Binding-site contacts:
Ligand atom O2A contacts residue THR525 of chain 1.B at 3.4 Å (h-bond).
Ligand atom O1A contacts residue MG1 of chain 1.N at 2.7 Å.
Ligand atom O3A contacts residue GLY523 of chain 1.B at 3.6 Å.
Ligand atom C1' contacts residue THR688 of chain 1.B at 3.6 Å.
Ligand atom S1G contacts residue GLY521 of chain 1.B at 3.9 Å.
Ligand atom O2A contacts residue LEU526 of chain 1.B at 3.5 Å (h-bond).
Ligand atom O2B contacts residue LYS524 of chain 1.B at 3.2 Å (salt-bridge).
Ligand atom O2B contacts residue GLY523 of chain 1.B at 3.5 Å (h-bond).
Ligand atom O2A contacts residue LYS524 of chain 1.B at 3.4 Å (salt-bridge).
Ligand atom N6 contacts residue GLY480 of chain 1.B at 3.5 Å (h-bond).
Ligand atom O1B contacts residue THR525 of chain 1.B at 2.8 Å (h-bond).
Ligand atom N3 contacts residue LEU526 of chain 1.B at 3.9 Å.
Ligand atom S1G contacts residue PRO636 of chain 1.C at 4.0 Å.
Ligand atom O3B contacts residue GLY521 of chain 1.B at 3.2 Å (h-bond).
Ligand atom O3G contacts residue ARG766 of chain 1.C at 2.4 Å (salt-bridge).
Ligand atom N6 contacts residue CYS522 of chain 1.B at 3.9 Å.
Ligand atom PB contacts residue MG1 of chain 1.N at 3.4 Å.
Ligand atom O3A contacts residue MG1 of chain 1.N at 3.9 Å.
Ligand atom PG contacts residue ARG766 of chain 1.C at 3.6 Å.
Ligand atom C2 contacts residue ASP478 of chain 1.B at 3.3 Å.
Ligand atom N1 contacts residue ILE479 of chain 1.B at 3.9 Å.
Ligand atom S1G contacts residue ARG766 of chain 1.C at 3.8 Å.
Ligand atom O2B contacts residue CYS522 of chain 1.B at 3.8 Å.
Ligand atom N7 contacts residue GLY523 of chain 1.B at 3.6 Å (h-bond).
Ligand atom N7 contacts residue GLY521 of chain 1.B at 3.8 Å.
Ligand atom C8 contacts residue GLY684 of chain 1.B at 3.9 Å.
Ligand atom O2A contacts residue GLY523 of chain 1.B at 3.2 Å.
Ligand atom PA contacts residue MG1 of chain 1.N at 3.7 Å.
Ligand atom N1 contacts residue ASP478 of chain 1.B at 3.8 Å.
Ligand atom O1B contacts residue MG1 of chain 1.N at 2.1 Å.
Ligand atom N1 contacts residue ILE656 of chain 1.B at 3.9 Å.
Ligand atom O2' contacts residue THR688 of chain 1.B at 3.9 Å.
Ligand atom N7 contacts residue CYS522 of chain 1.B at 3.6 Å.
Ligand atom O4' contacts residue ALA685 of chain 1.B at 3.9 Å.
Ligand atom O2G contacts residue MG1 of chain 1.N at 2.1 Å.
Ligand atom C8 contacts residue GLY521 of chain 1.B at 3.6 Å.
Ligand atom O1A contacts residue THR525 of chain 1.B at 3.5 Å (h-bond).
Ligand atom PG contacts residue MG1 of chain 1.N at 3.6 Å.
Ligand atom C4 contacts residue LEU526 of chain 1.B at 3.8 Å (hydrophobic).
Ligand atom N1 contacts residue GLY480 of chain 1.B at 3.3 Å (h-bond).

This protein binds this small molecule.
Small molecule (SMILES): Nc1ncnc2c1ncn2[C@@H]1O[C@H](COP(=O)(O)OP(=O)(O)OP(O)(O)=S)[C@@H](O)[C@H]1O

Sequence of chain 1.C:
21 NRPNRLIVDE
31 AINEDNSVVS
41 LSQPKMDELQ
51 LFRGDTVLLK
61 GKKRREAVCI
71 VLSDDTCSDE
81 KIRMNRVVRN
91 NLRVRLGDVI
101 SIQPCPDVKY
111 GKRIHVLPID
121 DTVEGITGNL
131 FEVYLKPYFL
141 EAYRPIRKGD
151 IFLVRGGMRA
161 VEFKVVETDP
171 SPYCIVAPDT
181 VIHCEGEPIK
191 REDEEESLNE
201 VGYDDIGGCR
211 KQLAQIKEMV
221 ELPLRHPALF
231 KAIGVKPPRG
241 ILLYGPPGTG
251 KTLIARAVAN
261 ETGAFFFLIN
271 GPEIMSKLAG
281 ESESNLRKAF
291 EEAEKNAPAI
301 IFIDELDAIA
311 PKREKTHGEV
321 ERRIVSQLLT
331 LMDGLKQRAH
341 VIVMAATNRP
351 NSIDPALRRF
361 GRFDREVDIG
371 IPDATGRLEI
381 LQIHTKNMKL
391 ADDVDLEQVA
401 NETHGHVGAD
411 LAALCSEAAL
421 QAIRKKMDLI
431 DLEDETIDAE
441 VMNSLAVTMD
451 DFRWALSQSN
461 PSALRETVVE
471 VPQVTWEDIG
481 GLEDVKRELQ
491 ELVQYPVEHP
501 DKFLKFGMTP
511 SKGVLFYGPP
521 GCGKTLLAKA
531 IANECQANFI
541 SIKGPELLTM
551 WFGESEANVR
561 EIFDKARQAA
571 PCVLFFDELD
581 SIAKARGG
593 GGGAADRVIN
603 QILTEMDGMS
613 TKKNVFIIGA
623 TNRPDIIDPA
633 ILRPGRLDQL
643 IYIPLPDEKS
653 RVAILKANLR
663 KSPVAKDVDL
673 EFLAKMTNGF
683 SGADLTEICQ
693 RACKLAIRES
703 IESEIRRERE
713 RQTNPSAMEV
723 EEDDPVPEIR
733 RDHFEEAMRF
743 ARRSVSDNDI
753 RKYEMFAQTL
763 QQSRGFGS

Sequence of chain 1.B:
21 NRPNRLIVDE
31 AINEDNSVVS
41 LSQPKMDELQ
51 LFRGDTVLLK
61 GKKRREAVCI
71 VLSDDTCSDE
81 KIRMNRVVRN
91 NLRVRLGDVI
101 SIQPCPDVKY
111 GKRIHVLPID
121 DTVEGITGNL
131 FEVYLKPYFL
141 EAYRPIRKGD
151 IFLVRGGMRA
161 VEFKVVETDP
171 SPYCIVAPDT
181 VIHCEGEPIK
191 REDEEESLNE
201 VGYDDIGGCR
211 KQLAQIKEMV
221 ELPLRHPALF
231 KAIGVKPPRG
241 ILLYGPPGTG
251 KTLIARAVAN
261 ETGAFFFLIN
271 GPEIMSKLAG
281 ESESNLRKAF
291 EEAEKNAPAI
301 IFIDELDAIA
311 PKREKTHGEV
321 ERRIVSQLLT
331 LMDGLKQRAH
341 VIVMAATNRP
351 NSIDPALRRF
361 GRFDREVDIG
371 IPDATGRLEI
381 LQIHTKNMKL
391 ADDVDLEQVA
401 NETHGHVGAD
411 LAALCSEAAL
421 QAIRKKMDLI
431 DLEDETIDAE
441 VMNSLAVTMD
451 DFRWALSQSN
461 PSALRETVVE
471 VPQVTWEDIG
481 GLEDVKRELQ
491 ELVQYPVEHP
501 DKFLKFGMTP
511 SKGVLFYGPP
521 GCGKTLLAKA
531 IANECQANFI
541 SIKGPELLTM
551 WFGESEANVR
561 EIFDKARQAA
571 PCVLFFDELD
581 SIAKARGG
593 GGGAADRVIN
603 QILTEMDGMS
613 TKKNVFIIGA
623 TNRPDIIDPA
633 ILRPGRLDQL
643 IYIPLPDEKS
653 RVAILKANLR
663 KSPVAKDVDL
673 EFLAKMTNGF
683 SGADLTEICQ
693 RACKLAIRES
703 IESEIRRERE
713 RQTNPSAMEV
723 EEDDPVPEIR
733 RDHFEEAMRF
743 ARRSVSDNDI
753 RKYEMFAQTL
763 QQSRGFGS